Sequence of chain 1.C:
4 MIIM

The protein below binds the small molecule below.
Small molecule (SMILES): Sc1ccccc1

Binding-site contacts:
Ligand atom C6 contacts residue ZN1 of chain 1.L at 3.7 Å.
Ligand atom C5 contacts residue FII1 of chain 1.P at 3.5 Å.
Ligand atom C4 contacts residue FII1 of chain 1.P at 3.1 Å.
Ligand atom C3 contacts residue FII1 of chain 1.P at 3.2 Å.
Ligand atom C1 contacts residue ASP323 of chain 1.B at 4.3 Å.
Ligand atom S1 contacts residue ASP323 of chain 1.B at 3.4 Å (salt-bridge).
Ligand atom C1 contacts residue FII1 of chain 1.P at 4.2 Å.
Ligand atom S1 contacts residue ZN1 of chain 1.L at 2.3 Å.
Ligand atom C1 contacts residue CYS325 of chain 1.B at 4.2 Å (hydrophobic).
Ligand atom C4 contacts residue TYR326 of chain 1.B at 4.1 Å (hydrophobic).
Ligand atom C5 contacts residue HIS266 of chain 1.B at 3.8 Å.
Ligand atom C6 contacts residue ASP323 of chain 1.B at 4.1 Å.
Ligand atom C1 contacts residue TYR326 of chain 1.B at 4.4 Å (hydrophobic).
Ligand atom C4 contacts residue HIS266 of chain 1.B at 4.2 Å.
Ligand atom C5 contacts residue TYR409 of chain 1.B at 4.5 Å (hydrophobic).
Ligand atom S1 contacts residue TYR409 of chain 1.B at 3.9 Å.
Ligand atom C2 contacts residue FII1 of chain 1.P at 3.9 Å.
Ligand atom C6 contacts residue FII1 of chain 1.P at 3.8 Å.
Ligand atom C2 contacts residue ILE5 of chain 1.C at 4.2 Å (hydrophobic).
Ligand atom C3 contacts residue ILE5 of chain 1.C at 3.6 Å (hydrophobic).
Ligand atom S1 contacts residue HIS410 of chain 1.B at 3.3 Å (h-bond).
Ligand atom C6 contacts residue TYR326 of chain 1.B at 3.2 Å (hydrophobic).
Ligand atom C1 contacts residue ZN1 of chain 1.L at 3.5 Å.
Ligand atom S1 contacts residue CYS325 of chain 1.B at 3.8 Å.
Ligand atom C6 contacts residue CYS325 of chain 1.B at 3.7 Å (hydrophobic).
Ligand atom C6 contacts residue TYR409 of chain 1.B at 4.0 Å (hydrophobic).
Ligand atom C1 contacts residue TYR409 of chain 1.B at 4.2 Å (hydrophobic).
Ligand atom C5 contacts residue TYR326 of chain 1.B at 2.9 Å (hydrophobic).

Sequence of chain 1.B:
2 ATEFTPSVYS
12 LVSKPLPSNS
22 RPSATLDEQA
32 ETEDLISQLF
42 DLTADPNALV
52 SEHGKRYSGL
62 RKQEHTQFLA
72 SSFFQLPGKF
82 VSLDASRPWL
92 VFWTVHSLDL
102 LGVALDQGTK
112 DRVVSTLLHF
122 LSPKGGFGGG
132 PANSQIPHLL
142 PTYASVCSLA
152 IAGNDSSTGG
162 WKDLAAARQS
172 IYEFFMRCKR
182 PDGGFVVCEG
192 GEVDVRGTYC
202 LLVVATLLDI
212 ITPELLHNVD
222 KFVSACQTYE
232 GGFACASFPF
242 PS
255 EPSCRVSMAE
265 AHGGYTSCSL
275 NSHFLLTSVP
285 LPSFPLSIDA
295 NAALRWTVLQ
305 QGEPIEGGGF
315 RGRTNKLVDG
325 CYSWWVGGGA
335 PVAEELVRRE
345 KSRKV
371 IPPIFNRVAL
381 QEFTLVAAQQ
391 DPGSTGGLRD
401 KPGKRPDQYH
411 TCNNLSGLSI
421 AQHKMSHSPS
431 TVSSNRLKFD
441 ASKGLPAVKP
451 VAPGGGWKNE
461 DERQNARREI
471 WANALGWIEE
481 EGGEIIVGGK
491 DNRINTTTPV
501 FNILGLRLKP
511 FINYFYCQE